Binding-site contacts:
Ligand atom C5 contacts residue PHE237 of chain 1.H at 3.6 Å (hydrophobic).
Ligand atom O4 contacts residue PHE237 of chain 1.H at 3.8 Å.
Ligand atom C1 contacts residue PHE237 of chain 1.H at 3.9 Å (hydrophobic).
Ligand atom O1 contacts residue GLU172 of chain 1.H at 2.5 Å (salt-bridge).
Ligand atom O4 contacts residue SER138 of chain 1.H at 3.2 Å (h-bond).
Ligand atom O3 contacts residue GLU101 of chain 1.H at 2.8 Å (salt-bridge).
Ligand atom C2 contacts residue TYR166 of chain 1.H at 3.5 Å (hydrophobic).
Ligand atom O4 contacts residue ASP139 of chain 1.H at 3.8 Å.
Ligand atom C5 contacts residue ARG104 of chain 1.H at 3.5 Å.
Ligand atom C1 contacts residue ARG104 of chain 1.H at 3.9 Å.
Ligand atom C6 contacts residue PHE237 of chain 1.H at 3.5 Å (hydrophobic).
Ligand atom O3 contacts residue ALA137 of chain 1.H at 3.8 Å.
Ligand atom O1 contacts residue TRP165 of chain 1.H at 3.4 Å.
Ligand atom O2 contacts residue TYR166 of chain 1.H at 2.6 Å (h-bond).
Ligand atom O3 contacts residue ARG104 of chain 1.H at 3.6 Å (salt-bridge).
Ligand atom O6 contacts residue ARG104 of chain 1.H at 2.8 Å (salt-bridge).
Ligand atom O3 contacts residue SER138 of chain 1.H at 3.2 Å (h-bond).
Ligand atom C4 contacts residue ARG104 of chain 1.H at 3.5 Å.
Ligand atom C3 contacts residue PHE237 of chain 1.H at 4.0 Å (hydrophobic).
Ligand atom C2 contacts residue GLU101 of chain 1.H at 3.5 Å.
Ligand atom C2 contacts residue SER138 of chain 1.H at 3.5 Å.
Ligand atom C6 contacts residue ARG104 of chain 1.H at 3.7 Å.
Ligand atom C1 contacts residue SER138 of chain 1.H at 4.0 Å.
Ligand atom C2 contacts residue ARG104 of chain 1.H at 3.7 Å.
Ligand atom C4 contacts residue ASP139 of chain 1.H at 3.9 Å.
Ligand atom O2 contacts residue SER138 of chain 1.H at 3.3 Å (h-bond).
Ligand atom O2 contacts residue ALA137 of chain 1.H at 3.6 Å.
Ligand atom C1 contacts residue GLU172 of chain 1.H at 3.3 Å.
Ligand atom O5 contacts residue GLU172 of chain 1.H at 3.4 Å (salt-bridge).
Ligand atom O2 contacts residue GLU101 of chain 1.H at 2.6 Å (salt-bridge).
Ligand atom C1 contacts residue TYR166 of chain 1.H at 3.7 Å (hydrophobic).
Ligand atom C3 contacts residue GLU101 of chain 1.H at 3.8 Å.
Ligand atom C4 contacts residue SER138 of chain 1.H at 3.3 Å.
Ligand atom O3 contacts residue TYR166 of chain 1.H at 3.5 Å (h-bond).
Ligand atom O4 contacts residue ASP235 of chain 1.H at 3.6 Å.
Ligand atom O2 contacts residue GLY167 of chain 1.H at 3.4 Å.
Ligand atom O5 contacts residue ARG104 of chain 1.H at 3.1 Å (salt-bridge).
Ligand atom O4 contacts residue ARG104 of chain 1.H at 3.4 Å (salt-bridge).
Ligand atom C2 contacts residue ALA137 of chain 1.H at 4.0 Å (hydrophobic).
Ligand atom O5 contacts residue ASP139 of chain 1.H at 3.9 Å.

Sequence of chain 1.H:
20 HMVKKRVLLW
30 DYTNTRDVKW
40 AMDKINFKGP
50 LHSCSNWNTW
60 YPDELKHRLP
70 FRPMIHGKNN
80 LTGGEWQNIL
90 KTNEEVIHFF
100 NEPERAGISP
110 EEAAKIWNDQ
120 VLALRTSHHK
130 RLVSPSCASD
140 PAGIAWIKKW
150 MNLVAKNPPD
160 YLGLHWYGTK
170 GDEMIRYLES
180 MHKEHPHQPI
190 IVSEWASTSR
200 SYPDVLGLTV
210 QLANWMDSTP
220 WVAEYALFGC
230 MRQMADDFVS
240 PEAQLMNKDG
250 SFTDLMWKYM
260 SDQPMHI

This small molecule binds to this protein.
Small molecule (SMILES): OC[C@H]1O[C@@H](O[C@@H]2[C@@H](O)[C@H](O[C@@H]3[C@@H](O)[C@H](O)O[C@H](CO)[C@H]3O)O[C@H](CO)[C@H]2O)[C@H](O)[C@@H](O)[C@@H]1O